Binding-site contacts:
Ligand atom C2 contacts residue BMA1 of chain 10.V at 3.2 Å.
Ligand atom C3 contacts residue NAG1 of chain 10.T at 4.1 Å.
Ligand atom O2 contacts residue BMA1 of chain 10.V at 3.0 Å (h-bond).
Ligand atom C5 contacts residue NAG1 of chain 10.T at 3.8 Å.
Ligand atom O4 contacts residue BMA1 of chain 10.V at 4.0 Å.
Ligand atom O3 contacts residue BMA1 of chain 10.V at 1.1 Å.
Ligand atom C4 contacts residue BMA1 of chain 10.V at 3.6 Å.
Ligand atom C3 contacts residue BMA1 of chain 10.V at 2.5 Å.
Ligand atom O2 contacts residue NAG1 of chain 10.T at 3.4 Å (h-bond).
Ligand atom O5 contacts residue NAG1 of chain 10.T at 2.5 Å (h-bond).
Ligand atom C2 contacts residue NAG1 of chain 10.T at 2.9 Å.
Ligand atom C1 contacts residue NAG1 of chain 10.T at 1.7 Å.
Ligand atom O2 contacts residue HIS2 of chain 10.D at 3.4 Å (h-bond).
Ligand atom C2 contacts residue HIS2 of chain 10.D at 4.5 Å.
Ligand atom O6 contacts residue NAG1 of chain 10.T at 4.5 Å.

A small-molecule ligand and the protein it binds are described below.
Small molecule (SMILES): OC[C@H]1O[C@@H](O)[C@@H](O)[C@@H](O)[C@@H]1O

Sequence of chain 10.D:
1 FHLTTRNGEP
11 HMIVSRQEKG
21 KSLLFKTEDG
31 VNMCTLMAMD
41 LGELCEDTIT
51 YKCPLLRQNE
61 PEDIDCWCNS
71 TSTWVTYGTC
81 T